Sequence of chain 1.C:
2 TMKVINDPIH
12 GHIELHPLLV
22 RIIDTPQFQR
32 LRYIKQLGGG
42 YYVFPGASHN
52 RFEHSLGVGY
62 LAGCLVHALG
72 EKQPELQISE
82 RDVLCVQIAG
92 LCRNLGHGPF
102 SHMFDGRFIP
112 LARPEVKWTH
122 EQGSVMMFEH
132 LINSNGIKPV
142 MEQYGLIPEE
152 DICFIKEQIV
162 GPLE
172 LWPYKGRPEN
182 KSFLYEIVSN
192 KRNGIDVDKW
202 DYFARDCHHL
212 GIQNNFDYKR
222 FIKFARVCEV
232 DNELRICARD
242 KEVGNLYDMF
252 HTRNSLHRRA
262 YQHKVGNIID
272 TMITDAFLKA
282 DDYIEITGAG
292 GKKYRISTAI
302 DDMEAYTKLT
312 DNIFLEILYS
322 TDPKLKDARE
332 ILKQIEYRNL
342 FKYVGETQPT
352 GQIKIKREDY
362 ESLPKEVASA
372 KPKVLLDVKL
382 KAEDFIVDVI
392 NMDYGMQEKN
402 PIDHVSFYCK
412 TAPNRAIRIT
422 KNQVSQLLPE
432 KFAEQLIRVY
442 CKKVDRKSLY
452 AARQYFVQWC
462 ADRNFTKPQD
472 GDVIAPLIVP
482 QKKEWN

Binding-site contacts:
Ligand atom O3G contacts residue LYS4 of chain 1.C at 3.0 Å (salt-bridge).
Ligand atom PA contacts residue LYS4 of chain 1.C at 3.3 Å.
Ligand atom C5 contacts residue TYR43 of chain 1.B at 3.4 Å (hydrophobic).
Ligand atom O1G contacts residue MG1 of chain 1.O at 2.1 Å.
Ligand atom O2A contacts residue LYS4 of chain 1.C at 3.2 Å (salt-bridge).
Ligand atom N3 contacts residue ARG339 of chain 1.B at 3.4 Å (salt-bridge).
Ligand atom PB contacts residue MG1 of chain 1.O at 3.5 Å.
Ligand atom N2 contacts residue ARG339 of chain 1.B at 3.5 Å (salt-bridge).
Ligand atom O2A contacts residue ARG339 of chain 1.B at 3.4 Å (salt-bridge).
Ligand atom PG contacts residue MG1 of chain 1.O at 3.5 Å.
Ligand atom C2' contacts residue VAL5 of chain 1.C at 3.4 Å (hydrophobic).
Ligand atom C8 contacts residue VAL44 of chain 1.B at 3.1 Å (hydrophobic).
Ligand atom O2B contacts residue VAL266 of chain 1.B at 3.7 Å.
Ligand atom PA contacts residue MG1 of chain 1.O at 3.6 Å.
Ligand atom C2 contacts residue ASP25 of chain 1.C at 3.6 Å.
Ligand atom O6 contacts residue ASP25 of chain 1.C at 3.6 Å.
Ligand atom C1' contacts residue VAL44 of chain 1.B at 3.5 Å (hydrophobic).
Ligand atom O4' contacts residue ARG339 of chain 1.B at 3.4 Å (salt-bridge).
Ligand atom C2 contacts residue ARG339 of chain 1.B at 3.4 Å.
Ligand atom N9 contacts residue TYR43 of chain 1.B at 3.6 Å.
Ligand atom C5' contacts residue VAL266 of chain 1.B at 3.7 Å (hydrophobic).
Ligand atom C8 contacts residue TYR43 of chain 1.B at 2.9 Å (hydrophobic).
Ligand atom O6 contacts residue GLN30 of chain 1.C at 3.3 Å (h-bond).
Ligand atom N7 contacts residue ARG33 of chain 1.C at 3.4 Å (salt-bridge).
Ligand atom O6 contacts residue PHE53 of chain 1.C at 3.6 Å.
Ligand atom O3' contacts residue MG1 of chain 1.O at 3.5 Å.
Ligand atom N7 contacts residue TYR43 of chain 1.B at 2.8 Å (h-bond).
Ligand atom O1A contacts residue LYS4 of chain 1.C at 2.5 Å (salt-bridge).
Ligand atom O3B contacts residue LYS4 of chain 1.C at 3.6 Å.
Ligand atom C6 contacts residue ASP25 of chain 1.C at 3.6 Å.
Ligand atom C4 contacts residue ARG339 of chain 1.B at 3.4 Å.
Ligand atom N2 contacts residue LYS4 of chain 1.C at 3.6 Å.
Ligand atom N2 contacts residue ASP25 of chain 1.C at 3.0 Å (salt-bridge).
Ligand atom N1 contacts residue ASP25 of chain 1.C at 2.8 Å (salt-bridge).
Ligand atom O6 contacts residue ARG33 of chain 1.C at 3.1 Å (salt-bridge).
Ligand atom O5' contacts residue ARG339 of chain 1.B at 3.0 Å (salt-bridge).
Ligand atom O1A contacts residue MG1 of chain 1.O at 2.2 Å.
Ligand atom PG contacts residue LYS4 of chain 1.C at 3.2 Å.
Ligand atom O1B contacts residue MG1 of chain 1.O at 2.3 Å.
Ligand atom O1G contacts residue LYS4 of chain 1.C at 2.5 Å (salt-bridge).

This small molecule binds to this protein.
Small molecule (SMILES): Nc1nc2c(ncn2[C@H]2C[C@H](O)[C@@H](CO[P](=O)(O)O[P](=O)(O)OP(=O)(O)O)O2)c(=O)[nH]1

Sequence of chain 1.B:
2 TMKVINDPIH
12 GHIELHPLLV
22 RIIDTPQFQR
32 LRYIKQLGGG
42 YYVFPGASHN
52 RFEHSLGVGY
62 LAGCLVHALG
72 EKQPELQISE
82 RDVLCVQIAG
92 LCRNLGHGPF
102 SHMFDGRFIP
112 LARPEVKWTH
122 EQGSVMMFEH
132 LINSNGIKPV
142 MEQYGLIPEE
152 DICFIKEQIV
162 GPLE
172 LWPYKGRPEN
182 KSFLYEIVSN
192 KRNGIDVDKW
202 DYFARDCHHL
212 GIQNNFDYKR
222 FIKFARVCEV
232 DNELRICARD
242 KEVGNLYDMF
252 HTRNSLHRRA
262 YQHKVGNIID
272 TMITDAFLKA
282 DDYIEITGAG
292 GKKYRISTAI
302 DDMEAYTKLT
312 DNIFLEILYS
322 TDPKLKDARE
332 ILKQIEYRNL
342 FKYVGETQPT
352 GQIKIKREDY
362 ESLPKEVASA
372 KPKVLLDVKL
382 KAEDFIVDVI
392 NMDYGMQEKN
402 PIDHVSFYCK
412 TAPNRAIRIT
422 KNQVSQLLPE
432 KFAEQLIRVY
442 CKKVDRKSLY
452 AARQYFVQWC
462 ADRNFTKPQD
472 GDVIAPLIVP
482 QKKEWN